The protein below binds the small molecule below.
Small molecule (SMILES): O=c1ccc2nc3ccc(O)cc3oc-2c1

Binding-site contacts:
Ligand atom C22 contacts residue ASN118 of chain 1.B at 3.4 Å.
Ligand atom O5 contacts residue PHE113 of chain 1.B at 4.1 Å.
Ligand atom C21 contacts residue MET163 of chain 1.B at 3.8 Å (hydrophobic).
Ligand atom C28 contacts residue PHE113 of chain 1.B at 4.0 Å (hydrophobic).
Ligand atom C26 contacts residue VAL66 of chain 1.B at 4.2 Å (hydrophobic).
Ligand atom C29 contacts residue ASP175 of chain 1.B at 3.9 Å.
Ligand atom O4 contacts residue VAL116 of chain 1.B at 3.0 Å (h-bond).
Ligand atom C29 contacts residue PHE113 of chain 1.B at 3.5 Å (hydrophobic).
Ligand atom C22 contacts residue MET163 of chain 1.B at 3.9 Å (hydrophobic).
Ligand atom C29 contacts residue ILE95 of chain 1.B at 4.0 Å (hydrophobic).
Ligand atom C32 contacts residue LYS68 of chain 1.B at 3.6 Å.
Ligand atom C21 contacts residue VAL53 of chain 1.B at 3.8 Å (hydrophobic).
Ligand atom N6 contacts residue VAL53 of chain 1.B at 4.2 Å.
Ligand atom C32 contacts residue ASP175 of chain 1.B at 3.3 Å.
Ligand atom C24 contacts residue VAL66 of chain 1.B at 4.2 Å (hydrophobic).
Ligand atom O6 contacts residue ILE95 of chain 1.B at 4.2 Å.
Ligand atom O6 contacts residue GLU81 of chain 1.B at 3.8 Å.
Ligand atom C30 contacts residue ASP175 of chain 1.B at 3.3 Å.
Ligand atom O5 contacts residue ILE174 of chain 1.B at 3.8 Å.
Ligand atom C31 contacts residue PHE113 of chain 1.B at 4.2 Å (hydrophobic).
Ligand atom O4 contacts residue VAL66 of chain 1.B at 3.6 Å.
Ligand atom C31 contacts residue ASP175 of chain 1.B at 3.1 Å.
Ligand atom O4 contacts residue HIS115 of chain 1.B at 4.1 Å.
Ligand atom C22 contacts residue VAL66 of chain 1.B at 4.0 Å (hydrophobic).
Ligand atom C30 contacts residue ILE174 of chain 1.B at 4.1 Å (hydrophobic).
Ligand atom C28 contacts residue ILE174 of chain 1.B at 3.8 Å (hydrophobic).
Ligand atom C27 contacts residue ILE174 of chain 1.B at 4.0 Å (hydrophobic).
Ligand atom C30 contacts residue PHE113 of chain 1.B at 3.4 Å (hydrophobic).
Ligand atom C26 contacts residue ILE174 of chain 1.B at 4.1 Å (hydrophobic).
Ligand atom O5 contacts residue ILE95 of chain 1.B at 3.9 Å.
Ligand atom O6 contacts residue ASP175 of chain 1.B at 3.3 Å (salt-bridge).
Ligand atom O6 contacts residue PHE113 of chain 1.B at 3.2 Å.
Ligand atom C23 contacts residue VAL66 of chain 1.B at 3.8 Å (hydrophobic).
Ligand atom N6 contacts residue ILE174 of chain 1.B at 4.0 Å.
Ligand atom O6 contacts residue TRP176 of chain 1.B at 3.7 Å.
Ligand atom C29 contacts residue ILE174 of chain 1.B at 3.7 Å (hydrophobic).
Ligand atom C21 contacts residue ASN118 of chain 1.B at 4.2 Å.
Ligand atom C21 contacts residue VAL66 of chain 1.B at 4.0 Å (hydrophobic).
Ligand atom C30 contacts residue LYS68 of chain 1.B at 4.2 Å.
Ligand atom C31 contacts residue LYS68 of chain 1.B at 3.3 Å.

Sequence of chain 1.B:
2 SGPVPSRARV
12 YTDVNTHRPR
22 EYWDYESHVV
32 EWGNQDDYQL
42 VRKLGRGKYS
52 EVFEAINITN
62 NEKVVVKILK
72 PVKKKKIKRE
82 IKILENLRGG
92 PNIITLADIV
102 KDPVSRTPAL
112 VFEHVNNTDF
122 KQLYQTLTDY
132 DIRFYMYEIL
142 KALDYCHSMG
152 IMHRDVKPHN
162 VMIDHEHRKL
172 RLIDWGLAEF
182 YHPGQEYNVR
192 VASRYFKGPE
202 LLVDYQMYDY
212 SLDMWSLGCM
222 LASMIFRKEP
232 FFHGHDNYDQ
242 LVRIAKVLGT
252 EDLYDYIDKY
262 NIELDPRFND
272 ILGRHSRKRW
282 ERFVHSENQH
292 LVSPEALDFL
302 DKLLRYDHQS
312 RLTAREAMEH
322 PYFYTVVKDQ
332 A